Binding-site contacts:
Ligand atom C2' contacts residue VAL183 of chain 1.B at 3.7 Å (hydrophobic).
Ligand atom C2' contacts residue THR46 of chain 1.B at 3.4 Å.
Ligand atom C8 contacts residue PHE166 of chain 1.A at 3.6 Å (hydrophobic).
Ligand atom N1 contacts residue PHE49 of chain 1.B at 3.3 Å.
Ligand atom O2 contacts residue ALA94 of chain 1.B at 3.3 Å.
Ligand atom C2 contacts residue PHE49 of chain 1.B at 3.5 Å (hydrophobic).
Ligand atom N3 contacts residue PHE49 of chain 1.B at 3.5 Å.
Ligand atom OP1 contacts residue LEU184 of chain 1.B at 3.3 Å (h-bond).
Ligand atom C2 contacts residue GLU93 of chain 1.B at 3.6 Å.
Ligand atom N7 contacts residue PHE166 of chain 1.A at 3.4 Å.
Ligand atom OP1 contacts residue ARG35 of chain 1.A at 3.0 Å (salt-bridge).
Ligand atom C4 contacts residue GLU93 of chain 1.B at 3.6 Å.
Ligand atom C4' contacts residue THR46 of chain 1.B at 3.6 Å.
Ligand atom OP1 contacts residue HIS140 of chain 1.B at 3.6 Å.
Ligand atom O4' contacts residue ASN141 of chain 1.B at 2.9 Å (h-bond).
Ligand atom C3' contacts residue GLU45 of chain 1.B at 3.6 Å.
Ligand atom N1 contacts residue PHE166 of chain 1.A at 3.7 Å.
Ligand atom C5 contacts residue PHE97 of chain 1.B at 3.3 Å (hydrophobic).
Ligand atom C8 contacts residue PHE144 of chain 1.B at 3.1 Å (hydrophobic).
Ligand atom O3' contacts residue THR46 of chain 1.B at 2.9 Å (h-bond).
Ligand atom OP2 contacts residue HIS164 of chain 1.A at 3.1 Å (h-bond).
Ligand atom N6 contacts residue PHE166 of chain 1.A at 3.3 Å.
Ligand atom C6 contacts residue PHE166 of chain 1.A at 3.5 Å (hydrophobic).
Ligand atom C2' contacts residue PHE144 of chain 1.B at 3.6 Å (hydrophobic).
Ligand atom C4 contacts residue PHE97 of chain 1.B at 3.6 Å (hydrophobic).
Ligand atom N3 contacts residue GLU93 of chain 1.B at 3.0 Å (salt-bridge).
Ligand atom O2 contacts residue GLU93 of chain 1.B at 3.4 Å (salt-bridge).
Ligand atom C6 contacts residue PHE97 of chain 1.B at 3.5 Å (hydrophobic).
Ligand atom O5' contacts residue ASN141 of chain 1.B at 3.2 Å (h-bond).
Ligand atom O4' contacts residue PHE144 of chain 1.B at 3.6 Å.
Ligand atom N4 contacts residue GLU93 of chain 1.B at 3.0 Å (salt-bridge).
Ligand atom C4 contacts residue PHE166 of chain 1.A at 3.6 Å (hydrophobic).
Ligand atom O3' contacts residue GLU45 of chain 1.B at 2.6 Å (salt-bridge).
Ligand atom O3' contacts residue ASN98 of chain 1.B at 3.3 Å (h-bond).
Ligand atom C1' contacts residue ASN141 of chain 1.B at 3.7 Å.
Ligand atom C5 contacts residue PHE166 of chain 1.A at 3.5 Å (hydrophobic).
Ligand atom OP1 contacts residue VAL183 of chain 1.B at 3.4 Å.
Ligand atom OP2 contacts residue ARG35 of chain 1.A at 3.6 Å.
Ligand atom N4 contacts residue PHE97 of chain 1.B at 3.5 Å.
Ligand atom C1' contacts residue THR46 of chain 1.B at 3.7 Å.

Sequence of chain 1.B:
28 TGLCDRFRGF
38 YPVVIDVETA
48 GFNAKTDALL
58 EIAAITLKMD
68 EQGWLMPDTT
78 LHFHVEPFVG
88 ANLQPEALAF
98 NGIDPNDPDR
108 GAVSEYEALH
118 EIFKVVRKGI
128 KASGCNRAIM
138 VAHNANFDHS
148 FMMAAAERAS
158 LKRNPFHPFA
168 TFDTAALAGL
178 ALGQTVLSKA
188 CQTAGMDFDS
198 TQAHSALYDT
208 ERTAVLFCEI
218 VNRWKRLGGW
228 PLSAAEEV

This protein binds this small molecule.
Small molecule (SMILES): Nc1ccn([C@H]2C[C@H](O)[C@@H](CO[P](=O)(O)O[C@H]3C[C@H](n4cnc5c(N)ncnc54)O[C@@H]3CO[P](=O)(O)O[C@H]3C[C@H](n4cnc5c(N)ncnc54)O[C@@H]3COP(=O)=O)O2)c(=O)n1

Sequence of chain 1.A:
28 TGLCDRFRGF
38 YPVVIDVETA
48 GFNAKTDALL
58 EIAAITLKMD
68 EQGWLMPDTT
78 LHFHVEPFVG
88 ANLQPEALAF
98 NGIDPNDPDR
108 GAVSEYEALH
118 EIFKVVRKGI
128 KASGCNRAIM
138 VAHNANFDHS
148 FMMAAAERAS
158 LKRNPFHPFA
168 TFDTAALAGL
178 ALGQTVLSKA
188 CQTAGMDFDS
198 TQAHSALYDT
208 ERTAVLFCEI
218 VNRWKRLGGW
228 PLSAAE